The protein below binds the small molecule below.
Small molecule (SMILES): CC[C@H](C)[C@H](NC(=O)[C@H](C)NC(=O)[C@@H](N)Cc1ccc(O)cc1)C(=O)N[C@@H](CCC(=O)O)C(=O)N[C@@H](CC(N)=O)C(=O)N[C@@H](Cc1ccc(O)cc1)C(=O)N[C@@H](CC(C)C)C(=O)N[C@@H](CCC(=O)O)C(=O)N[C@@H](CC(C)C)C(=O)O

Binding-site contacts:
Ligand atom O contacts residue TYR83 of chain 1.A at 3.2 Å (h-bond).
Ligand atom C contacts residue TYR83 of chain 1.A at 3.4 Å (hydrophobic).
Ligand atom O contacts residue TRP146 of chain 1.A at 2.9 Å (h-bond).
Ligand atom O contacts residue TRP72 of chain 1.A at 3.3 Å (h-bond).
Ligand atom N contacts residue GLU62 of chain 1.A at 2.9 Å (salt-bridge).
Ligand atom CG contacts residue GLN69 of chain 1.A at 3.3 Å.
Ligand atom CB contacts residue TRP72 of chain 1.A at 3.3 Å (hydrophobic).
Ligand atom O contacts residue HIS154 of chain 1.A at 2.7 Å (h-bond).
Ligand atom CB contacts residue TRP166 of chain 1.A at 3.5 Å (hydrophobic).
Ligand atom N contacts residue SER76 of chain 1.A at 3.1 Å (h-bond).
Ligand atom O contacts residue LYS65 of chain 1.A at 2.9 Å (salt-bridge).
Ligand atom O contacts residue TYR158 of chain 1.A at 2.6 Å (h-bond).
Ligand atom N contacts residue GLN69 of chain 1.A at 2.8 Å (h-bond).
Ligand atom N contacts residue TYR155 of chain 1.A at 3.0 Å (h-bond).
Ligand atom OXT contacts residue THR142 of chain 1.A at 2.7 Å (h-bond).
Ligand atom CD1 contacts residue GLU62 of chain 1.A at 3.3 Å.
Ligand atom N contacts residue LYS65 of chain 1.A at 3.5 Å (salt-bridge).
Ligand atom ND2 contacts residue GLN96 of chain 1.A at 2.8 Å (h-bond).
Ligand atom CE1 contacts residue LYS65 of chain 1.A at 3.4 Å.
Ligand atom ND2 contacts residue TRP72 of chain 1.A at 3.5 Å.
Ligand atom CD1 contacts residue LYS65 of chain 1.A at 3.5 Å.
Ligand atom ND2 contacts residue GLN69 of chain 1.A at 3.2 Å (h-bond).
Ligand atom N contacts residue TYR170 of chain 1.A at 2.7 Å (h-bond).
Ligand atom CD2 contacts residue TRP146 of chain 1.A at 3.4 Å (hydrophobic).
Ligand atom CE1 contacts residue ARG61 of chain 1.A at 3.2 Å.
Ligand atom CD1 contacts residue TRP166 of chain 1.A at 3.3 Å (hydrophobic).
Ligand atom OXT contacts residue TYR83 of chain 1.A at 2.8 Å (h-bond).
Ligand atom CZ contacts residue LYS65 of chain 1.A at 3.3 Å.
Ligand atom OD1 contacts residue GLN69 of chain 1.A at 3.5 Å (h-bond).
Ligand atom O contacts residue TRP72 of chain 1.A at 2.9 Å (h-bond).
Ligand atom N contacts residue TYR6 of chain 1.A at 2.7 Å (h-bond).
Ligand atom CD2 contacts residue LYS65 of chain 1.A at 3.4 Å.
Ligand atom N contacts residue TYR6 of chain 1.A at 3.4 Å (h-bond).
Ligand atom CB contacts residue GLU62 of chain 1.A at 3.5 Å.
Ligand atom O contacts residue ASN79 of chain 1.A at 2.8 Å (h-bond).
Ligand atom O contacts residue TRP146 of chain 1.A at 3.1 Å (h-bond).
Ligand atom O contacts residue LYS145 of chain 1.A at 2.7 Å (salt-bridge).
Ligand atom OD1 contacts residue GLN96 of chain 1.A at 3.0 Å (h-bond).
Ligand atom CE2 contacts residue LYS65 of chain 1.A at 3.3 Å.
Ligand atom C contacts residue LYS145 of chain 1.A at 3.4 Å.

Sequence of chain 1.A:
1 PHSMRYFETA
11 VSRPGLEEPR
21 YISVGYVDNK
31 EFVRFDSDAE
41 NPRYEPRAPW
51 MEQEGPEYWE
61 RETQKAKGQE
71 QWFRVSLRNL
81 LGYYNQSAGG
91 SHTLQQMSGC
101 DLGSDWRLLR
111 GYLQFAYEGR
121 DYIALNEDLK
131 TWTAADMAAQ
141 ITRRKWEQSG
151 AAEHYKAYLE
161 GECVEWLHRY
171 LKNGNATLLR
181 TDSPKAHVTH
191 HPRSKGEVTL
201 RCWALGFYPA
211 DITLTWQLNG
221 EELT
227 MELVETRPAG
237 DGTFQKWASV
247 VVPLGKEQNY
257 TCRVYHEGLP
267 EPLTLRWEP